Binding-site contacts:
Ligand atom C3 contacts residue HIS107 of chain 1.A at 3.7 Å.
Ligand atom C contacts residue ALA111 of chain 1.A at 3.4 Å (hydrophobic).
Ligand atom C7 contacts residue ALA51 of chain 1.A at 4.2 Å (hydrophobic).
Ligand atom C4 contacts residue ILE84 of chain 1.A at 4.0 Å (hydrophobic).
Ligand atom O contacts residue HIS107 of chain 1.A at 4.3 Å.
Ligand atom C1 contacts residue ALA111 of chain 1.A at 3.7 Å (hydrophobic).
Ligand atom C8 contacts residue TYR35 of chain 1.A at 4.3 Å (hydrophobic).
Ligand atom C2 contacts residue MET109 of chain 1.A at 4.3 Å (hydrophobic).
Ligand atom C5 contacts residue TYR35 of chain 1.A at 3.8 Å (hydrophobic).
Ligand atom N1 contacts residue LEU108 of chain 1.A at 4.3 Å.
Ligand atom N contacts residue MET109 of chain 1.A at 4.4 Å.
Ligand atom N contacts residue LEU108 of chain 1.A at 3.8 Å.
Ligand atom C8 contacts residue LYS53 of chain 1.A at 4.0 Å.
Ligand atom C8 contacts residue VAL38 of chain 1.A at 3.6 Å (hydrophobic).
Ligand atom C3 contacts residue THR106 of chain 1.A at 4.0 Å.
Ligand atom C contacts residue ASP112 of chain 1.A at 3.8 Å.
Ligand atom C6 contacts residue TYR35 of chain 1.A at 3.9 Å (hydrophobic).
Ligand atom N2 contacts residue THR106 of chain 1.A at 3.8 Å.
Ligand atom O1 contacts residue THR106 of chain 1.A at 2.9 Å (h-bond).
Ligand atom C contacts residue TYR35 of chain 1.A at 3.3 Å (hydrophobic).
Ligand atom O contacts residue ALA157 of chain 1.A at 4.2 Å.
Ligand atom C1 contacts residue MET109 of chain 1.A at 3.7 Å (hydrophobic).
Ligand atom C6 contacts residue LEU167 of chain 1.A at 4.4 Å (hydrophobic).
Ligand atom N2 contacts residue ALA51 of chain 1.A at 4.2 Å.
Ligand atom C4 contacts residue HIS107 of chain 1.A at 4.5 Å.
Ligand atom C1 contacts residue LEU108 of chain 1.A at 4.5 Å (hydrophobic).
Ligand atom C7 contacts residue THR106 of chain 1.A at 3.7 Å.
Ligand atom C6 contacts residue LEU108 of chain 1.A at 4.5 Å (hydrophobic).
Ligand atom O contacts residue LEU108 of chain 1.A at 3.7 Å.
Ligand atom C7 contacts residue VAL38 of chain 1.A at 4.5 Å (hydrophobic).
Ligand atom C1 contacts residue ALA157 of chain 1.A at 4.4 Å (hydrophobic).
Ligand atom C1 contacts residue TYR35 of chain 1.A at 4.1 Å (hydrophobic).
Ligand atom N contacts residue TYR35 of chain 1.A at 3.8 Å.
Ligand atom O1 contacts residue ALA51 of chain 1.A at 4.2 Å.
Ligand atom N1 contacts residue LEU167 of chain 1.A at 4.1 Å.
Ligand atom C3 contacts residue ILE84 of chain 1.A at 4.0 Å (hydrophobic).
Ligand atom O contacts residue MET109 of chain 1.A at 3.2 Å (h-bond).
Ligand atom C2 contacts residue LEU108 of chain 1.A at 3.7 Å (hydrophobic).
Ligand atom C4 contacts residue THR106 of chain 1.A at 3.5 Å.

Sequence of chain 1.A:
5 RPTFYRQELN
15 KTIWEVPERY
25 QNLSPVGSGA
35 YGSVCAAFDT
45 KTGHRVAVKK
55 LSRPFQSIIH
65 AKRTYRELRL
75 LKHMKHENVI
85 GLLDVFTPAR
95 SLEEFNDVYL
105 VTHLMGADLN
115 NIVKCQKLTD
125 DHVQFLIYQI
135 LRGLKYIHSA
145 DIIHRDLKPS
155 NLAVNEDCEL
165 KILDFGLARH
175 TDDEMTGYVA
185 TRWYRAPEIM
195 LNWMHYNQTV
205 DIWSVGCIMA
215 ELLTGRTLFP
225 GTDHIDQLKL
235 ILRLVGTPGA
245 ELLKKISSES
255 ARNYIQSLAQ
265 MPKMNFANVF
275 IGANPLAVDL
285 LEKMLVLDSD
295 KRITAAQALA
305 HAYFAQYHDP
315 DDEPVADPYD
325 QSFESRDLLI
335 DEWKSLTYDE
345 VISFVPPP

This protein binds this small molecule.
Small molecule (SMILES): CCNC(=O)N1CCN(C(C)=O)CC1